Sequence of chain 1.D:
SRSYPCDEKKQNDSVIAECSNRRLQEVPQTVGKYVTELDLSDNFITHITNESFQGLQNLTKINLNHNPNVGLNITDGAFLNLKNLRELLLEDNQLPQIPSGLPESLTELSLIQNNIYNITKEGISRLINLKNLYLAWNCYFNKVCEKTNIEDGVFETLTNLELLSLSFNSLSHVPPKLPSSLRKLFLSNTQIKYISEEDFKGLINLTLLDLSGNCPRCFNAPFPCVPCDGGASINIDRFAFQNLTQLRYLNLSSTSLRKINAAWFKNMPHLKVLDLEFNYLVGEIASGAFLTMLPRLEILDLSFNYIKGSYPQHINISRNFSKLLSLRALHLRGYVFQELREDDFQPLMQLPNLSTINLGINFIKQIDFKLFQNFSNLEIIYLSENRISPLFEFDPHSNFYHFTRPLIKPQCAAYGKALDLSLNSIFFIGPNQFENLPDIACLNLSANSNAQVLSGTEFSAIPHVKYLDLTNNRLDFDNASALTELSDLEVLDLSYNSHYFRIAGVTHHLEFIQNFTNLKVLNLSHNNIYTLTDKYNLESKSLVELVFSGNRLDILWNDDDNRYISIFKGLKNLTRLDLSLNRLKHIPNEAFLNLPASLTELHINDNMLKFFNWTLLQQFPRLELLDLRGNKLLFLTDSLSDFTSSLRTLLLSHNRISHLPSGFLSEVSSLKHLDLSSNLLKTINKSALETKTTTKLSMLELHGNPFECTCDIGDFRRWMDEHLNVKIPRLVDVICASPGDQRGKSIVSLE

Binding-site contacts:
Ligand atom O4 contacts residue LYS454 of chain 1.D at 3.4 Å (salt-bridge).
Ligand atom C1 contacts residue LYS454 of chain 1.D at 4.0 Å.
Ligand atom O5 contacts residue GLN456 of chain 1.D at 3.6 Å.
Ligand atom C5 contacts residue ASN568 of chain 1.D at 3.6 Å.
Ligand atom C7 contacts residue ASN568 of chain 1.D at 3.4 Å.
Ligand atom O6 contacts residue GLU590 of chain 1.D at 2.7 Å (salt-bridge).
Ligand atom O6 contacts residue VAL592 of chain 1.D at 3.7 Å.
Ligand atom N2 contacts residue ASP538 of chain 1.D at 2.8 Å (salt-bridge).
Ligand atom O7 contacts residue TYR512 of chain 1.D at 3.0 Å (h-bond).
Ligand atom C3 contacts residue ASN568 of chain 1.D at 3.7 Å.
Ligand atom C3 contacts residue GLN456 of chain 1.D at 3.9 Å.
Ligand atom O3 contacts residue LYS454 of chain 1.D at 3.8 Å.
Ligand atom C8 contacts residue SER540 of chain 1.D at 3.6 Å.
Ligand atom C6 contacts residue GLN456 of chain 1.D at 3.4 Å.
Ligand atom C4 contacts residue GLN456 of chain 1.D at 4.1 Å.
Ligand atom O5 contacts residue ASN568 of chain 1.D at 2.4 Å (h-bond).
Ligand atom O5 contacts residue VAL592 of chain 1.D at 3.6 Å.
Ligand atom O7 contacts residue GLN456 of chain 1.D at 3.4 Å.
Ligand atom C8 contacts residue VAL536 of chain 1.D at 3.7 Å (hydrophobic).
Ligand atom C7 contacts residue LYS454 of chain 1.D at 4.0 Å.
Ligand atom C1 contacts residue ASN568 of chain 1.D at 1.4 Å.
Ligand atom O7 contacts residue ASN568 of chain 1.D at 3.7 Å.
Ligand atom C2 contacts residue ASP538 of chain 1.D at 3.7 Å.
Ligand atom N2 contacts residue ASN568 of chain 1.D at 2.8 Å (h-bond).
Ligand atom N2 contacts residue SER540 of chain 1.D at 3.8 Å.
Ligand atom C6 contacts residue VAL566 of chain 1.D at 3.5 Å (hydrophobic).
Ligand atom C1 contacts residue ASP538 of chain 1.D at 3.8 Å.
Ligand atom C7 contacts residue ASP538 of chain 1.D at 3.7 Å.
Ligand atom C2 contacts residue ASN568 of chain 1.D at 2.3 Å.
Ligand atom C2 contacts residue GLN456 of chain 1.D at 4.0 Å.
Ligand atom C8 contacts residue ASP538 of chain 1.D at 3.7 Å.
Ligand atom O3 contacts residue GLN456 of chain 1.D at 3.0 Å (h-bond).
Ligand atom O7 contacts residue LYS454 of chain 1.D at 3.0 Å (salt-bridge).
Ligand atom C6 contacts residue GLU590 of chain 1.D at 3.4 Å.
Ligand atom C7 contacts residue TYR512 of chain 1.D at 4.0 Å (hydrophobic).
Ligand atom C6 contacts residue VAL592 of chain 1.D at 3.9 Å (hydrophobic).
Ligand atom C5 contacts residue GLN456 of chain 1.D at 3.9 Å.
Ligand atom C8 contacts residue TYR512 of chain 1.D at 4.0 Å (hydrophobic).
Ligand atom C2 contacts residue LYS454 of chain 1.D at 3.8 Å.
Ligand atom C7 contacts residue SER540 of chain 1.D at 3.8 Å.

A small-molecule ligand and the protein it binds are described below.
Small molecule (SMILES): CC(=O)N[C@H]1[C@H](O[C@H]2[C@H](O)[C@@H](NC(C)=O)CO[C@@H]2CO)O[C@H](CO)[C@@H](O[C@@H]2O[C@H](CO[C@H]3O[C@H](CO)[C@@H](O)[C@H](O)[C@@H]3O)[C@@H](O)[C@H](O[C@H]3O[C@H](CO)[C@@H](O)[C@H](O)[C@@H]3O)[C@@H]2O)[C@@H]1O